This protein binds this small molecule.
Small molecule (SMILES): c1ccc2c(-c3cnn4cc(-c5ccc(N6CCNCC6)cc5)cnc34)ccnc2c1

Sequence of chain 1.A:
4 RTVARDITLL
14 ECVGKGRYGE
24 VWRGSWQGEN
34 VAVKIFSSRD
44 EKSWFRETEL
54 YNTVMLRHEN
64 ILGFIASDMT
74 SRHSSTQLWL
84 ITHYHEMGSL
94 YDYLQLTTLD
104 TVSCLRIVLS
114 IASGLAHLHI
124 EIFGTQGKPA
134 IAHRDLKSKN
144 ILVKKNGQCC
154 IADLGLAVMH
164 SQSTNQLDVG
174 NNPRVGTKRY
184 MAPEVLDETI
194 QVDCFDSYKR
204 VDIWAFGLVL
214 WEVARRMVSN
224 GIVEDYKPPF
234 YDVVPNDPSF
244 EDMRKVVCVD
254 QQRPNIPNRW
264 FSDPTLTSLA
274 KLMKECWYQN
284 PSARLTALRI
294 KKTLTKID

Binding-site contacts:
Ligand atom NAR contacts residue LYS37 of chain 1.A at 3.8 Å.
Ligand atom CAI contacts residue ALA155 of chain 1.A at 3.8 Å (hydrophobic).
Ligand atom CAK contacts residue VAL16 of chain 1.A at 3.6 Å (hydrophobic).
Ligand atom CAE contacts residue GLY91 of chain 1.A at 3.5 Å.
Ligand atom CAC contacts residue THR85 of chain 1.A at 3.8 Å.
Ligand atom CAG contacts residue GLY91 of chain 1.A at 3.7 Å.
Ligand atom CAC contacts residue LYS37 of chain 1.A at 3.8 Å.
Ligand atom NAS contacts residue VAL24 of chain 1.A at 3.5 Å.
Ligand atom CAY contacts residue LEU65 of chain 1.A at 3.8 Å (hydrophobic).
Ligand atom CAG contacts residue VAL16 of chain 1.A at 3.8 Å (hydrophobic).
Ligand atom CAB contacts residue LYS142 of chain 1.A at 3.6 Å.
Ligand atom CAA contacts residue ALA155 of chain 1.A at 3.8 Å (hydrophobic).
Ligand atom NBE contacts residue LEU145 of chain 1.A at 3.7 Å.
Ligand atom CAH contacts residue GLU89 of chain 1.A at 3.4 Å.
Ligand atom NAT contacts residue HIS88 of chain 1.A at 3.2 Å (h-bond).
Ligand atom CAH contacts residue GLY91 of chain 1.A at 3.7 Å.
Ligand atom CAE contacts residue VAL16 of chain 1.A at 3.7 Å (hydrophobic).
Ligand atom CAA contacts residue ASN143 of chain 1.A at 3.6 Å.
Ligand atom CAX contacts residue GLY91 of chain 1.A at 3.8 Å.
Ligand atom CBC contacts residue VAL24 of chain 1.A at 3.8 Å (hydrophobic).
Ligand atom CAL contacts residue ALA35 of chain 1.A at 3.5 Å (hydrophobic).
Ligand atom CAE contacts residue ASP95 of chain 1.A at 3.8 Å.
Ligand atom CAG contacts residue ASP95 of chain 1.A at 3.5 Å.
Ligand atom CAD contacts residue ALA35 of chain 1.A at 3.9 Å (hydrophobic).
Ligand atom CAF contacts residue HIS88 of chain 1.A at 3.3 Å.
Ligand atom CAH contacts residue TYR87 of chain 1.A at 3.8 Å (hydrophobic).
Ligand atom CAD contacts residue LEU65 of chain 1.A at 3.5 Å (hydrophobic).
Ligand atom CAL contacts residue HIS86 of chain 1.A at 3.6 Å.
Ligand atom CAF contacts residue TYR87 of chain 1.A at 3.5 Å (hydrophobic).
Ligand atom CAD contacts residue THR85 of chain 1.A at 3.2 Å.
Ligand atom CAV contacts residue VAL16 of chain 1.A at 3.7 Å (hydrophobic).
Ligand atom CAF contacts residue GLY91 of chain 1.A at 3.6 Å.
Ligand atom CAC contacts residue LEU65 of chain 1.A at 3.6 Å (hydrophobic).
Ligand atom CAP contacts residue GLU89 of chain 1.A at 3.5 Å.
Ligand atom CAV contacts residue GLY91 of chain 1.A at 3.5 Å.
Ligand atom CAL contacts residue THR85 of chain 1.A at 3.9 Å.
Ligand atom CAM contacts residue HIS88 of chain 1.A at 3.2 Å.
Ligand atom CAW contacts residue VAL16 of chain 1.A at 3.6 Å (hydrophobic).
Ligand atom CBC contacts residue LEU145 of chain 1.A at 3.8 Å (hydrophobic).
Ligand atom CAJ contacts residue LEU145 of chain 1.A at 3.7 Å (hydrophobic).